Sequence of chain 1.A:
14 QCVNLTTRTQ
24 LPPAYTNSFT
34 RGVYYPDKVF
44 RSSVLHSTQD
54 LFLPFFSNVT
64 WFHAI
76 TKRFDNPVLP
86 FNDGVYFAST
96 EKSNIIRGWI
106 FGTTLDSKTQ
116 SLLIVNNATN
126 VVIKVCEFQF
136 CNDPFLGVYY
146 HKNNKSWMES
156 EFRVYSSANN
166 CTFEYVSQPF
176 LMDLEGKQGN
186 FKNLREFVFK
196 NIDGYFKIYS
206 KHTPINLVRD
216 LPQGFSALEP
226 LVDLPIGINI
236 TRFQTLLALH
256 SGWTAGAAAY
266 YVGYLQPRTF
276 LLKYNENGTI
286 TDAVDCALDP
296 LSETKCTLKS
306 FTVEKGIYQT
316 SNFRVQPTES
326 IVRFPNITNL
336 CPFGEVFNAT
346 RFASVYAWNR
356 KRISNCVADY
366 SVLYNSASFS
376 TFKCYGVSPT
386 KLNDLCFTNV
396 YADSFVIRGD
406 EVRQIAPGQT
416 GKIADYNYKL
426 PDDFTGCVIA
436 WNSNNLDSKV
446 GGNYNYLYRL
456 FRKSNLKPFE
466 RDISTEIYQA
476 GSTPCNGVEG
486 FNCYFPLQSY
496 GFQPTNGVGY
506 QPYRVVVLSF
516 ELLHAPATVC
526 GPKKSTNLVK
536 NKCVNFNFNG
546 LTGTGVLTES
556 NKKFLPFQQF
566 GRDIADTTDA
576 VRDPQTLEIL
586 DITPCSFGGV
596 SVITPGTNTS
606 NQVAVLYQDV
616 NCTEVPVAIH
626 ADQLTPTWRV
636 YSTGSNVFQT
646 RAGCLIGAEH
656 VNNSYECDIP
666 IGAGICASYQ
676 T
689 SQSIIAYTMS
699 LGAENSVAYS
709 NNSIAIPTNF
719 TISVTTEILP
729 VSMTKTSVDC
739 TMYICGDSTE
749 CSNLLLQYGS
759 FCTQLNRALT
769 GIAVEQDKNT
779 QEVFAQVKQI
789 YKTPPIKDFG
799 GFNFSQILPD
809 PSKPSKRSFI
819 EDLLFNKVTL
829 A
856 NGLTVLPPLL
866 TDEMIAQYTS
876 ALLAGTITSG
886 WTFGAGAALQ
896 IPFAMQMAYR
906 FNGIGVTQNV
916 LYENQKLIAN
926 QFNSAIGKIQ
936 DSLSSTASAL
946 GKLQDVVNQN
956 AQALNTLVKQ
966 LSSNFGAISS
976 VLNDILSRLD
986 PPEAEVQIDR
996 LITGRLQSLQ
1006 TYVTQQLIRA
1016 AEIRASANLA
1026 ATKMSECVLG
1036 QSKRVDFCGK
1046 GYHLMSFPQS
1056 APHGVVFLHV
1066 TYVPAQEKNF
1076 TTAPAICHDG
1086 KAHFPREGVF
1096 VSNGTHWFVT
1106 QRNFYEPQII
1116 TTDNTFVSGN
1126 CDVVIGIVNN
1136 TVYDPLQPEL

Binding-site contacts:
Ligand atom C8 contacts residue ASN616 of chain 1.A at 3.5 Å.
Ligand atom O6 contacts residue THR618 of chain 1.A at 3.7 Å.
Ligand atom C1 contacts residue ASN616 of chain 1.A at 1.4 Å.
Ligand atom C6 contacts residue THR618 of chain 1.A at 4.1 Å.
Ligand atom C4 contacts residue ASN616 of chain 1.A at 4.2 Å.
Ligand atom C2 contacts residue ASN616 of chain 1.A at 2.5 Å.
Ligand atom O7 contacts residue ASN616 of chain 1.A at 4.1 Å.
Ligand atom N2 contacts residue ASN616 of chain 1.A at 2.6 Å (h-bond).
Ligand atom O5 contacts residue THR618 of chain 1.A at 3.2 Å (h-bond).
Ligand atom C3 contacts residue ASN616 of chain 1.A at 3.8 Å.
Ligand atom C5 contacts residue THR618 of chain 1.A at 4.2 Å.
Ligand atom O6 contacts residue ASN616 of chain 1.A at 4.5 Å.
Ligand atom O5 contacts residue ASN616 of chain 1.A at 2.3 Å (h-bond).
Ligand atom C5 contacts residue ASN616 of chain 1.A at 3.6 Å.
Ligand atom C7 contacts residue ASN616 of chain 1.A at 3.2 Å.
Ligand atom C1 contacts residue THR618 of chain 1.A at 3.8 Å.

A protein and the small-molecule ligand that binds it are described below.
Small molecule (SMILES): CC(=O)N[C@@H]1[C@@H](O)[C@H](O)[C@@H](CO)O[C@H]1O